Sequence of chain 1.F:
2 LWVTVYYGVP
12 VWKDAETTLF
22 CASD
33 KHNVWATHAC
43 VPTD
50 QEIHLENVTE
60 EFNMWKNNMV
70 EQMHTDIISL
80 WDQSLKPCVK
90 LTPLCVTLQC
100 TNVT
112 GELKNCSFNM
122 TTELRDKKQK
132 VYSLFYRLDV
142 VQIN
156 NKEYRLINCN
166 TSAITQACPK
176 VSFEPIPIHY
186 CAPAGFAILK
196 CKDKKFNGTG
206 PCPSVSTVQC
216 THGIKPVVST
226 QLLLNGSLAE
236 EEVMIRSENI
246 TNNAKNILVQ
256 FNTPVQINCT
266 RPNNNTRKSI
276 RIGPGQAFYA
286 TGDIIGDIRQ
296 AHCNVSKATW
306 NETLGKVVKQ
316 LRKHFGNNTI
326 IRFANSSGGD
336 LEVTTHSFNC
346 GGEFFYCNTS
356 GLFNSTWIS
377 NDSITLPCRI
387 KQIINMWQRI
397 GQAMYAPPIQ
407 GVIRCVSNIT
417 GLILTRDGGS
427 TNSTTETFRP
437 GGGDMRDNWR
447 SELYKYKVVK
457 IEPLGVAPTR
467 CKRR

Binding-site contacts:
Ligand atom C4 contacts residue PRO101 of chain 1.G at 4.3 Å (hydrophobic).
Ligand atom C8 contacts residue ARG410 of chain 1.F at 3.9 Å.
Ligand atom C2 contacts residue HIS297 of chain 1.F at 4.0 Å.
Ligand atom C4 contacts residue ASN299 of chain 1.F at 4.2 Å.
Ligand atom C1 contacts residue HIS297 of chain 1.F at 4.1 Å.
Ligand atom O4 contacts residue PRO101 of chain 1.G at 3.6 Å (h-bond).
Ligand atom C8 contacts residue ASN263 of chain 1.F at 4.1 Å.
Ligand atom O6 contacts residue ASP108 of chain 1.G at 2.6 Å (salt-bridge).
Ligand atom O6 contacts residue THR381 of chain 1.F at 2.9 Å (h-bond).
Ligand atom N2 contacts residue HIS297 of chain 1.F at 3.6 Å.
Ligand atom C7 contacts residue ASN299 of chain 1.F at 3.1 Å.
Ligand atom O2 contacts residue SER109 of chain 1.G at 3.4 Å (h-bond).
Ligand atom O5 contacts residue THR381 of chain 1.F at 3.9 Å.
Ligand atom C2 contacts residue SER109 of chain 1.G at 4.4 Å.
Ligand atom O7 contacts residue ASN299 of chain 1.F at 2.9 Å (h-bond).
Ligand atom O3 contacts residue TYR114 of chain 1.G at 2.8 Å (h-bond).
Ligand atom C8 contacts residue THR265 of chain 1.F at 4.3 Å.
Ligand atom C6 contacts residue ASP108 of chain 1.G at 3.9 Å.
Ligand atom O7 contacts residue TRP104 of chain 1.G at 3.9 Å.
Ligand atom C6 contacts residue THR381 of chain 1.F at 4.0 Å.
Ligand atom C5 contacts residue TRP104 of chain 1.G at 4.0 Å (hydrophobic).
Ligand atom O3 contacts residue ARG50 of chain 1.Q at 4.2 Å.
Ligand atom C8 contacts residue ASN299 of chain 1.F at 4.3 Å.
Ligand atom C3 contacts residue ASN299 of chain 1.F at 3.8 Å.
Ligand atom C2 contacts residue ASN299 of chain 1.F at 2.5 Å.
Ligand atom C5 contacts residue THR381 of chain 1.F at 4.0 Å.
Ligand atom O5 contacts residue ASP108 of chain 1.G at 3.6 Å (salt-bridge).
Ligand atom C6 contacts residue TRP104 of chain 1.G at 3.8 Å (hydrophobic).
Ligand atom O7 contacts residue ASN263 of chain 1.F at 4.2 Å.
Ligand atom C3 contacts residue TYR114 of chain 1.G at 3.8 Å (hydrophobic).
Ligand atom O6 contacts residue GLU105 of chain 1.G at 3.9 Å.
Ligand atom O6 contacts residue ASN299 of chain 1.F at 4.2 Å.
Ligand atom C3 contacts residue PRO101 of chain 1.G at 3.9 Å (hydrophobic).
Ligand atom O4 contacts residue TYR114 of chain 1.G at 4.2 Å.
Ligand atom O5 contacts residue ASN299 of chain 1.F at 2.3 Å (h-bond).
Ligand atom C3 contacts residue HIS297 of chain 1.F at 3.9 Å.
Ligand atom N2 contacts residue ASN299 of chain 1.F at 2.9 Å (h-bond).
Ligand atom C1 contacts residue ASN299 of chain 1.F at 1.4 Å.
Ligand atom C5 contacts residue ASN299 of chain 1.F at 3.6 Å.
Ligand atom O6 contacts residue TRP104 of chain 1.G at 4.1 Å.

Sequence of chain 1.G:
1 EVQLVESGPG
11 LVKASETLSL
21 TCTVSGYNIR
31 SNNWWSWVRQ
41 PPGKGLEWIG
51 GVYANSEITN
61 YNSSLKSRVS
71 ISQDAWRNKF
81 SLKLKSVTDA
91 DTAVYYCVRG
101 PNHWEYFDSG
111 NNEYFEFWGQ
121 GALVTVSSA

A protein and the small-molecule ligand that binds it are described below.
Small molecule (SMILES): CC(=O)N[C@H]1[C@H](O[C@H]2[C@H](O)[C@@H](NC(C)=O)CO[C@@H]2CO)O[C@H](CO)[C@@H](O[C@@H]2O[C@H](CO[C@H]3O[C@H](CO)[C@@H](O)[C@H](O)[C@@H]3O)[C@@H](O)[C@H](O[C@H]3O[C@H](CO)[C@@H](O)[C@H](O)[C@@H]3O[C@H]3O[C@H](CO)[C@@H](O)[C@H](O)[C@@H]3O)[C@@H]2O)[C@@H]1O

Sequence of chain 1.Q:
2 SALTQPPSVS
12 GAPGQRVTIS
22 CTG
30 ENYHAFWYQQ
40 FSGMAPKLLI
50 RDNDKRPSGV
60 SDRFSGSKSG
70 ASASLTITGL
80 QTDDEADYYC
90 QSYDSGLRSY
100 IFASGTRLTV